The small molecule below binds the protein below.
Small molecule (SMILES): CC(=O)N[C@@H]1[C@@H](O)[C@H](O)[C@@H](CO)O[C@H]1O

Binding-site contacts:
Ligand atom C1 contacts residue ASN67 of chain 59.A at 1.4 Å.
Ligand atom C8 contacts residue ASN67 of chain 59.A at 4.3 Å.
Ligand atom C5 contacts residue ASN67 of chain 59.A at 3.7 Å.
Ligand atom O5 contacts residue ASN67 of chain 59.A at 2.4 Å (h-bond).
Ligand atom N2 contacts residue ASN67 of chain 59.A at 2.9 Å (h-bond).
Ligand atom C8 contacts residue MET118 of chain 59.A at 4.3 Å (hydrophobic).
Ligand atom C4 contacts residue ASN67 of chain 59.A at 4.2 Å.
Ligand atom O7 contacts residue ASN67 of chain 59.A at 4.3 Å.
Ligand atom C3 contacts residue ASN67 of chain 59.A at 3.8 Å.
Ligand atom C2 contacts residue ASN67 of chain 59.A at 2.5 Å.
Ligand atom C7 contacts residue ASN67 of chain 59.A at 3.9 Å.
Ligand atom C8 contacts residue PHE90 of chain 59.A at 3.7 Å (hydrophobic).

Sequence of chain 59.A:
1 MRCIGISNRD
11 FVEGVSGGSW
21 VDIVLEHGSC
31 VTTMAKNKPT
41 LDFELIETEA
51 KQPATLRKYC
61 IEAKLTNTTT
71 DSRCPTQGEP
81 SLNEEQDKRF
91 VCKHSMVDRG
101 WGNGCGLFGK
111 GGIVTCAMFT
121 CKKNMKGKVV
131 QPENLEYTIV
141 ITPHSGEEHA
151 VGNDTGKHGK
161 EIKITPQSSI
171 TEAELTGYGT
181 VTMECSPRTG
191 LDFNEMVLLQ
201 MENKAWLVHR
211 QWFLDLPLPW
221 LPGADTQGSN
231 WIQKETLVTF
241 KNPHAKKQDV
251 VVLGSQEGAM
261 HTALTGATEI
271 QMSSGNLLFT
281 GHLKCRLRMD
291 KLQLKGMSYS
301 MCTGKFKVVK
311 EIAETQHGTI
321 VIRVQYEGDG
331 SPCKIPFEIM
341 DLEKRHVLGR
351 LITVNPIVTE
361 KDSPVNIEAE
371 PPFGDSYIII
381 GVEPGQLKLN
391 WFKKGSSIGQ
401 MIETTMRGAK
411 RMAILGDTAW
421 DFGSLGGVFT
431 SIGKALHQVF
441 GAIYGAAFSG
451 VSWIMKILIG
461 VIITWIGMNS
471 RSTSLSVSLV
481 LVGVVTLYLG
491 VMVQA